Binding-site contacts:
Ligand atom CE2 contacts residue SER231 of chain 1.A at 3.6 Å.
Ligand atom N contacts residue ASN229 of chain 1.A at 2.8 Å (h-bond).
Ligand atom CZ contacts residue ILE233 of chain 1.A at 3.8 Å (hydrophobic).
Ligand atom O contacts residue ALA215 of chain 1.B at 3.3 Å (h-bond).
Ligand atom CB contacts residue ASP211 of chain 1.B at 3.3 Å.
Ligand atom CE1 contacts residue PHE247 of chain 1.B at 3.9 Å (hydrophobic).
Ligand atom CD1 contacts residue PHE247 of chain 1.B at 3.8 Å (hydrophobic).
Ligand atom CE2 contacts residue TYR245 of chain 1.B at 3.9 Å (hydrophobic).
Ligand atom OXT contacts residue HIS212 of chain 1.B at 3.7 Å.
Ligand atom N contacts residue HIS212 of chain 1.B at 3.9 Å.
Ligand atom O contacts residue GLY214 of chain 1.B at 3.5 Å (h-bond).
Ligand atom CE2 contacts residue PHE247 of chain 1.B at 3.9 Å (hydrophobic).
Ligand atom C contacts residue HIS212 of chain 1.B at 3.2 Å.
Ligand atom CZ contacts residue ARG232 of chain 1.A at 3.5 Å.
Ligand atom CA contacts residue LEU230 of chain 1.A at 3.8 Å (hydrophobic).
Ligand atom CZ contacts residue SER235 of chain 1.B at 3.7 Å.
Ligand atom CD2 contacts residue LEU230 of chain 1.A at 3.4 Å (hydrophobic).
Ligand atom CB contacts residue LEU208 of chain 1.B at 3.9 Å (hydrophobic).
Ligand atom CD2 contacts residue TYR245 of chain 1.B at 3.8 Å (hydrophobic).
Ligand atom O contacts residue HIS212 of chain 1.B at 3.5 Å (h-bond).
Ligand atom CG contacts residue PHE247 of chain 1.B at 3.5 Å (hydrophobic).
Ligand atom CD1 contacts residue LEU230 of chain 1.A at 3.7 Å (hydrophobic).
Ligand atom N contacts residue LEU230 of chain 1.A at 2.7 Å (h-bond).
Ligand atom N contacts residue ASP211 of chain 1.B at 2.6 Å (salt-bridge).
Ligand atom O contacts residue LEU216 of chain 1.B at 3.0 Å (h-bond).
Ligand atom CG contacts residue LEU230 of chain 1.A at 3.6 Å (hydrophobic).
Ligand atom CA contacts residue HIS212 of chain 1.B at 3.2 Å.
Ligand atom CE1 contacts residue LEU230 of chain 1.A at 3.5 Å (hydrophobic).
Ligand atom CZ contacts residue PHE247 of chain 1.B at 3.8 Å (hydrophobic).
Ligand atom CE2 contacts residue LEU230 of chain 1.A at 3.6 Å (hydrophobic).
Ligand atom CE1 contacts residue LEU216 of chain 1.B at 3.8 Å (hydrophobic).
Ligand atom OXT contacts residue LEU230 of chain 1.A at 2.8 Å (h-bond).
Ligand atom CA contacts residue ASP211 of chain 1.B at 3.1 Å.
Ligand atom OXT contacts residue ASN229 of chain 1.A at 3.5 Å (h-bond).
Ligand atom CA contacts residue ASN229 of chain 1.A at 3.6 Å.
Ligand atom CD2 contacts residue PHE247 of chain 1.B at 3.5 Å (hydrophobic).
Ligand atom CD1 contacts residue LEU216 of chain 1.B at 3.7 Å (hydrophobic).
Ligand atom CE1 contacts residue ILE233 of chain 1.A at 3.7 Å (hydrophobic).
Ligand atom CD2 contacts residue ASP211 of chain 1.B at 3.9 Å.
Ligand atom CZ contacts residue SER231 of chain 1.A at 3.7 Å.

Sequence of chain 1.B:
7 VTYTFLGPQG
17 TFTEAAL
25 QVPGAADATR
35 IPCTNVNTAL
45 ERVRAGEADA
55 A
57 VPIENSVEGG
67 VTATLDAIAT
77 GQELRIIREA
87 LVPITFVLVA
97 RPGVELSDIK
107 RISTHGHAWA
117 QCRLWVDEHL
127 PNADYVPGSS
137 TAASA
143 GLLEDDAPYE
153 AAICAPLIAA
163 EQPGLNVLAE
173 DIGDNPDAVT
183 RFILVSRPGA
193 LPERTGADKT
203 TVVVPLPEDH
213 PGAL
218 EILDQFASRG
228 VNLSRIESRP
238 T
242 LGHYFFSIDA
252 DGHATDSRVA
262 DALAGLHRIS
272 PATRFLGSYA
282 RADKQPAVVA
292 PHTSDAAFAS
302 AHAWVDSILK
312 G

Sequence of chain 1.A:
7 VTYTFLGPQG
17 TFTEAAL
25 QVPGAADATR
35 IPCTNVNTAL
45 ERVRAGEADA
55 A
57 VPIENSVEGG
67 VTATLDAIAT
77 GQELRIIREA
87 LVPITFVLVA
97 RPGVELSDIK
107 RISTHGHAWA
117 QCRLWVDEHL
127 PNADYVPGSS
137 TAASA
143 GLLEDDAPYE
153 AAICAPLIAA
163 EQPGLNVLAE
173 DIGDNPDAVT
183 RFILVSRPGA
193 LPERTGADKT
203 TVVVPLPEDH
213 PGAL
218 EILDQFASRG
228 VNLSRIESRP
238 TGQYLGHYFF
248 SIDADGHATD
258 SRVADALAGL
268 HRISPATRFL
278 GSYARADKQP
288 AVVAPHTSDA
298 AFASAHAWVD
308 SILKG

The protein below binds the small molecule below.
Small molecule (SMILES): N[C@@H](Cc1ccccc1)C(=O)O